Binding-site contacts:
Ligand atom C contacts residue PHE188 of chain 1.R at 3.7 Å (hydrophobic).
Ligand atom CB contacts residue PHE188 of chain 1.R at 3.3 Å (hydrophobic).
Ligand atom NE contacts residue GLU189 of chain 1.R at 4.3 Å.
Ligand atom NH2 contacts residue LEU154 of chain 1.R at 3.8 Å.
Ligand atom CB contacts residue LEU179 of chain 1.R at 3.4 Å (hydrophobic).
Ligand atom NE contacts residue VAL190 of chain 1.R at 3.9 Å.
Ligand atom CB contacts residue PHE188 of chain 1.R at 3.6 Å (hydrophobic).
Ligand atom O contacts residue ILE192 of chain 1.R at 3.8 Å.
Ligand atom NH1 contacts residue LEU154 of chain 1.R at 4.0 Å.
Ligand atom CD contacts residue VAL190 of chain 1.R at 4.0 Å (hydrophobic).
Ligand atom O contacts residue LEU171 of chain 1.R at 3.7 Å.
Ligand atom O contacts residue LEU171 of chain 1.R at 3.6 Å.
Ligand atom CA contacts residue ALA183 of chain 1.R at 4.0 Å (hydrophobic).
Ligand atom CG contacts residue VAL190 of chain 1.R at 3.3 Å (hydrophobic).
Ligand atom CG2 contacts residue GLU189 of chain 1.R at 3.7 Å.
Ligand atom CA contacts residue LEU171 of chain 1.R at 3.6 Å (hydrophobic).
Ligand atom N contacts residue PHE188 of chain 1.R at 3.5 Å (h-bond).
Ligand atom CG2 contacts residue PHE172 of chain 1.R at 3.8 Å (hydrophobic).
Ligand atom O contacts residue ASN174 of chain 1.R at 4.4 Å.
Ligand atom CZ contacts residue GLY150 of chain 1.R at 3.7 Å.
Ligand atom CA contacts residue PHE188 of chain 1.R at 3.9 Å (hydrophobic).
Ligand atom O contacts residue LYS187 of chain 1.R at 3.5 Å.
Ligand atom O contacts residue THR186 of chain 1.R at 3.8 Å.
Ligand atom CB contacts residue ALA183 of chain 1.R at 3.6 Å (hydrophobic).
Ligand atom C contacts residue VAL190 of chain 1.R at 4.3 Å (hydrophobic).
Ligand atom C contacts residue LEU171 of chain 1.R at 3.9 Å (hydrophobic).
Ligand atom O contacts residue VAL190 of chain 1.R at 3.2 Å.
Ligand atom CZ contacts residue GLU189 of chain 1.R at 3.8 Å.
Ligand atom NH1 contacts residue GLY150 of chain 1.R at 2.4 Å (h-bond).
Ligand atom CA contacts residue PHE188 of chain 1.R at 3.3 Å (hydrophobic).
Ligand atom C contacts residue PHE188 of chain 1.R at 3.4 Å (hydrophobic).
Ligand atom C contacts residue ALA183 of chain 1.R at 3.4 Å (hydrophobic).
Ligand atom NH2 contacts residue TRP199 of chain 1.R at 4.1 Å.
Ligand atom CD contacts residue GLY150 of chain 1.R at 4.3 Å.
Ligand atom NH2 contacts residue GLU189 of chain 1.R at 2.6 Å (salt-bridge).
Ligand atom CG2 contacts residue ASN174 of chain 1.R at 3.3 Å.
Ligand atom O contacts residue PHE188 of chain 1.R at 3.3 Å (h-bond).
Ligand atom CZ contacts residue LEU154 of chain 1.R at 4.2 Å (hydrophobic).
Ligand atom C contacts residue THR186 of chain 1.R at 4.2 Å.
Ligand atom CG2 contacts residue PHE188 of chain 1.R at 3.7 Å (hydrophobic).

Sequence of chain 1.R:
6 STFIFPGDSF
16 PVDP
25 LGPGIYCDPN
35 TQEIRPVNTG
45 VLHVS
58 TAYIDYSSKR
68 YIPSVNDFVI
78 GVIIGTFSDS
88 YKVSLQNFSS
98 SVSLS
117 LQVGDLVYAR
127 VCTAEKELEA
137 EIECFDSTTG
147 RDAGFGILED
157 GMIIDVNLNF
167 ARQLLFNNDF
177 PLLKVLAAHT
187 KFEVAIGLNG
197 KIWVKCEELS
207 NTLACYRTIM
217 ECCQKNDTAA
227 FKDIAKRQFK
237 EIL

The protein below binds the small molecule below.
Small molecule (SMILES): CC[C@H](C)[C@H](N)C(=O)N[C@@H](CO)C(=O)NCC(=O)N[C@@H](CCCN=C(N)N)C(=O)N[C@@H](C)C(=O)N[C@H](C(=O)N[C@@H](C)C=O)[C@@H](C)O